Sequence of chain 2.A:
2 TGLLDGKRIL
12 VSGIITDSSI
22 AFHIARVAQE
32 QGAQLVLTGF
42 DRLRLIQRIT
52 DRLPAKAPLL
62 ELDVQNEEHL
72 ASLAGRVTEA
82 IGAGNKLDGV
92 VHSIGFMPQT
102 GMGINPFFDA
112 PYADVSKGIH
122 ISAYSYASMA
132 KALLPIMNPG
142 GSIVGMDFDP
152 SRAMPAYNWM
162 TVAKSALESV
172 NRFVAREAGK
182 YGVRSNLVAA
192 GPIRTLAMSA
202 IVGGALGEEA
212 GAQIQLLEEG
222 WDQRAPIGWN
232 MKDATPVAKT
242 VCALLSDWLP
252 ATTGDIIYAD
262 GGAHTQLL

This protein binds this small molecule.
Small molecule (SMILES): Cc1cc(C)nc(SCC(=O)/N=c2/[nH]cc(Cc3cccc(C(F)(F)F)c3)s2)n1

Binding-site contacts:
Ligand atom F1 contacts residue ALA206 of chain 2.A at 4.0 Å.
Ligand atom C4 contacts residue NAD1 of chain 2.B at 3.5 Å.
Ligand atom C13 contacts residue GLN100 of chain 2.A at 3.5 Å.
Ligand atom C7 contacts residue PHE97 of chain 2.A at 4.1 Å (hydrophobic).
Ligand atom F1 contacts residue ALA201 of chain 2.A at 3.9 Å.
Ligand atom C10 contacts residue MET98 of chain 2.A at 3.5 Å (hydrophobic).
Ligand atom C6 contacts residue PHE97 of chain 2.A at 4.0 Å (hydrophobic).
Ligand atom C14 contacts residue LEU207 of chain 2.A at 4.0 Å (hydrophobic).
Ligand atom C2 contacts residue TYR158 of chain 2.A at 4.1 Å (hydrophobic).
Ligand atom F1 contacts residue ALA198 of chain 2.A at 3.5 Å.
Ligand atom S1 contacts residue PHE97 of chain 2.A at 4.0 Å.
Ligand atom C17 contacts residue ALA206 of chain 2.A at 4.0 Å (hydrophobic).
Ligand atom O contacts residue MET98 of chain 2.A at 3.8 Å.
Ligand atom F contacts residue ALA201 of chain 2.A at 4.0 Å.
Ligand atom C9 contacts residue PHE97 of chain 2.A at 4.0 Å (hydrophobic).
Ligand atom F2 contacts residue ALA201 of chain 2.A at 3.6 Å.
Ligand atom C contacts residue PHE149 of chain 2.A at 4.0 Å (hydrophobic).
Ligand atom C contacts residue NAD1 of chain 2.B at 3.7 Å.
Ligand atom C12 contacts residue GLN100 of chain 2.A at 3.4 Å.
Ligand atom F2 contacts residue ALA206 of chain 2.A at 2.9 Å.
Ligand atom N1 contacts residue NAD1 of chain 2.B at 2.7 Å (h-bond).
Ligand atom C5 contacts residue GLY96 of chain 2.A at 3.3 Å.
Ligand atom C11 contacts residue LEU207 of chain 2.A at 4.1 Å (hydrophobic).
Ligand atom C11 contacts residue GLN100 of chain 2.A at 4.1 Å.
Ligand atom C9 contacts residue MET98 of chain 2.A at 3.7 Å (hydrophobic).
Ligand atom S contacts residue NAD1 of chain 2.B at 3.4 Å (h-bond).
Ligand atom C18 contacts residue MET199 of chain 2.A at 3.5 Å (hydrophobic).
Ligand atom S1 contacts residue MET98 of chain 2.A at 3.4 Å (h-bond).
Ligand atom O contacts residue PHE97 of chain 2.A at 3.3 Å.
Ligand atom C6 contacts residue GLY96 of chain 2.A at 3.5 Å.
Ligand atom C10 contacts residue GLN100 of chain 2.A at 4.0 Å.
Ligand atom C1 contacts residue NAD1 of chain 2.B at 3.6 Å.
Ligand atom O contacts residue GLY96 of chain 2.A at 3.6 Å (h-bond).
Ligand atom C5 contacts residue NAD1 of chain 2.B at 3.8 Å.
Ligand atom S contacts residue GLY96 of chain 2.A at 3.4 Å (h-bond).
Ligand atom C12 contacts residue LEU207 of chain 2.A at 3.9 Å (hydrophobic).
Ligand atom C17 contacts residue ALA201 of chain 2.A at 4.1 Å (hydrophobic).
Ligand atom C18 contacts residue ILE202 of chain 2.A at 4.0 Å (hydrophobic).
Ligand atom F1 contacts residue ILE202 of chain 2.A at 3.1 Å.
Ligand atom C13 contacts residue LEU207 of chain 2.A at 3.9 Å (hydrophobic).